Binding-site contacts:
Ligand atom N8 contacts residue MN1 of chain 11.B at 3.4 Å.
Ligand atom C4 contacts residue MET113 of chain 20.A at 3.5 Å (hydrophobic).
Ligand atom N5 contacts residue HIS80 of chain 11.A at 3.0 Å (h-bond).
Ligand atom N7 contacts residue HIS183 of chain 20.A at 3.4 Å (h-bond).
Ligand atom C6 contacts residue HIS183 of chain 20.A at 3.8 Å.
Ligand atom C6 contacts residue MN1 of chain 20.C at 3.4 Å.
Ligand atom N7 contacts residue HIS79 of chain 11.A at 3.1 Å (h-bond).
Ligand atom C9 contacts residue GLU83 of chain 11.A at 3.6 Å.
Ligand atom C6 contacts residue HIS80 of chain 11.A at 3.8 Å.
Ligand atom C6 contacts residue MET113 of chain 20.A at 3.6 Å (hydrophobic).
Ligand atom N8 contacts residue MET113 of chain 20.A at 3.5 Å.
Ligand atom C1 contacts residue MN1 of chain 20.C at 4.2 Å.
Ligand atom N3 contacts residue GLU186 of chain 20.A at 3.0 Å (salt-bridge).
Ligand atom N5 contacts residue GLU186 of chain 20.A at 3.3 Å (salt-bridge).
Ligand atom N3 contacts residue MN1 of chain 20.C at 2.3 Å.
Ligand atom C9 contacts residue MN1 of chain 11.B at 3.8 Å.
Ligand atom N7 contacts residue GLU83 of chain 11.A at 3.1 Å (salt-bridge).
Ligand atom N3 contacts residue HIS80 of chain 11.A at 3.3 Å (h-bond).
Ligand atom N3 contacts residue HIS53 of chain 20.A at 3.3 Å (h-bond).
Ligand atom C9 contacts residue MET113 of chain 20.A at 4.1 Å (hydrophobic).
Ligand atom C2 contacts residue GLU186 of chain 20.A at 3.8 Å.
Ligand atom C2 contacts residue MN1 of chain 20.C at 3.3 Å.
Ligand atom N5 contacts residue MET113 of chain 20.A at 3.6 Å.
Ligand atom C6 contacts residue MN1 of chain 11.B at 3.3 Å.
Ligand atom C6 contacts residue GLU83 of chain 11.A at 4.0 Å.
Ligand atom C2 contacts residue HIS80 of chain 11.A at 3.8 Å.
Ligand atom N5 contacts residue MN1 of chain 20.C at 2.3 Å.
Ligand atom N5 contacts residue HIS182 of chain 20.A at 3.2 Å (h-bond).
Ligand atom C4 contacts residue MN1 of chain 20.C at 3.1 Å.
Ligand atom C4 contacts residue HIS80 of chain 11.A at 3.6 Å.
Ligand atom C1 contacts residue GLU27 of chain 11.A at 3.6 Å.
Ligand atom N7 contacts residue MN1 of chain 11.B at 2.4 Å.
Ligand atom C6 contacts residue GLU186 of chain 20.A at 4.1 Å.
Ligand atom C6 contacts residue HIS182 of chain 20.A at 3.5 Å.
Ligand atom C1 contacts residue HIS80 of chain 11.A at 3.9 Å.
Ligand atom C9 contacts residue ARG127 of chain 16.A at 3.4 Å.
Ligand atom N8 contacts residue GLU83 of chain 11.A at 3.5 Å (salt-bridge).
Ligand atom C6 contacts residue HIS79 of chain 11.A at 3.1 Å.
Ligand atom N7 contacts residue MET113 of chain 20.A at 3.5 Å.
Ligand atom C4 contacts residue GLU186 of chain 20.A at 4.0 Å.

Sequence of chain 16.A:
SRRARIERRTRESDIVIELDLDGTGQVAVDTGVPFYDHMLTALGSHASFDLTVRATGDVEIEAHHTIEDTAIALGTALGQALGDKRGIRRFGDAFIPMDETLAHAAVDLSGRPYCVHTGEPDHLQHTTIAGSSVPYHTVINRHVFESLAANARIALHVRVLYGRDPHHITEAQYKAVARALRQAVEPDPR

The protein below binds the small molecule below.
Small molecule (SMILES): C[C@H](N)c1ncnn1C

Sequence of chain 11.A:
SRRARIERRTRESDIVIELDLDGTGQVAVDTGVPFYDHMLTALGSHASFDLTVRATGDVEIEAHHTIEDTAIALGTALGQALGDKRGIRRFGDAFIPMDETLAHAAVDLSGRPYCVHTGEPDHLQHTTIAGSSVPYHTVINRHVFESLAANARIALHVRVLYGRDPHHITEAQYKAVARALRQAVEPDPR

Sequence of chain 20.A:
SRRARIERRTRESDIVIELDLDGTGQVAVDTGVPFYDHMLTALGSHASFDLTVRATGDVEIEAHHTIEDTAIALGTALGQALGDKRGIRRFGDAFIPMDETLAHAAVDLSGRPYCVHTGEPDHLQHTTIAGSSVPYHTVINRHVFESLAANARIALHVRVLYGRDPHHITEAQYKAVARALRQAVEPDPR